Sequence of chain 1.A:
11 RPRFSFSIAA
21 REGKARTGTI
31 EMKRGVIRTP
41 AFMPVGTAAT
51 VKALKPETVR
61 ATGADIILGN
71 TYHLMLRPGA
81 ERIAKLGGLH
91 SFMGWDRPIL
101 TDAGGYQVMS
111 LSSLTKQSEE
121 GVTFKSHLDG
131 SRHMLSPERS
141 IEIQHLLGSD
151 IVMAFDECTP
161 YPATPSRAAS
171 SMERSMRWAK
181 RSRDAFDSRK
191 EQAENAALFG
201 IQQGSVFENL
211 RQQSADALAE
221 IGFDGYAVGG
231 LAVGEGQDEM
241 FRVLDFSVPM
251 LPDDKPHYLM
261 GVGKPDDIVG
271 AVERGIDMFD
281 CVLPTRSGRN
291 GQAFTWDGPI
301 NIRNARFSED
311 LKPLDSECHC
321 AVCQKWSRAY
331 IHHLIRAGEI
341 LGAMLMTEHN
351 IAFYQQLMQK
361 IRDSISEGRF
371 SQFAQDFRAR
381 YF

Binding-site contacts:
Ligand atom N3 contacts residue TYR106 of chain 1.A at 3.5 Å.
Ligand atom N2 contacts residue ILE201 of chain 1.A at 3.7 Å.
Ligand atom C5 contacts residue MET260 of chain 1.A at 4.0 Å (hydrophobic).
Ligand atom C6 contacts residue CYS158 of chain 1.A at 4.0 Å (hydrophobic).
Ligand atom C4 contacts residue TYR106 of chain 1.A at 3.6 Å (hydrophobic).
Ligand atom C6 contacts residue TYR106 of chain 1.A at 4.2 Å (hydrophobic).
Ligand atom C2 contacts residue MET260 of chain 1.A at 3.9 Å (hydrophobic).
Ligand atom O6 contacts residue GLN203 of chain 1.A at 3.7 Å.
Ligand atom C2 contacts residue ASP156 of chain 1.A at 3.6 Å.
Ligand atom C5 contacts residue TYR106 of chain 1.A at 3.7 Å (hydrophobic).
Ligand atom N9 contacts residue MET260 of chain 1.A at 4.1 Å.
Ligand atom C8 contacts residue MET260 of chain 1.A at 4.0 Å (hydrophobic).
Ligand atom C10 contacts residue LEU231 of chain 1.A at 3.2 Å (hydrophobic).
Ligand atom O6 contacts residue GLY230 of chain 1.A at 2.8 Å (h-bond).
Ligand atom C6 contacts residue GLY230 of chain 1.A at 4.0 Å.
Ligand atom N11 contacts residue MET260 of chain 1.A at 3.2 Å (h-bond).
Ligand atom N2 contacts residue ASP156 of chain 1.A at 2.6 Å (salt-bridge).
Ligand atom C7 contacts residue TYR106 of chain 1.A at 3.8 Å (hydrophobic).
Ligand atom C4 contacts residue MET260 of chain 1.A at 4.0 Å (hydrophobic).
Ligand atom N11 contacts residue GLY261 of chain 1.A at 3.9 Å.
Ligand atom C8 contacts residue TYR106 of chain 1.A at 3.9 Å (hydrophobic).
Ligand atom C10 contacts residue TYR106 of chain 1.A at 4.2 Å (hydrophobic).
Ligand atom N9 contacts residue TYR106 of chain 1.A at 3.7 Å.
Ligand atom C10 contacts residue MET260 of chain 1.A at 3.6 Å (hydrophobic).
Ligand atom C2 contacts residue ILE201 of chain 1.A at 4.3 Å (hydrophobic).
Ligand atom C6 contacts residue MET260 of chain 1.A at 4.1 Å (hydrophobic).
Ligand atom N3 contacts residue MET260 of chain 1.A at 3.6 Å.
Ligand atom N11 contacts residue ALA232 of chain 1.A at 3.9 Å.
Ligand atom O6 contacts residue GLY229 of chain 1.A at 3.4 Å.
Ligand atom O6 contacts residue CYS158 of chain 1.A at 3.4 Å (h-bond).
Ligand atom N1 contacts residue GLN203 of chain 1.A at 4.1 Å.
Ligand atom N2 contacts residue MET260 of chain 1.A at 4.2 Å.
Ligand atom C2 contacts residue TYR106 of chain 1.A at 4.0 Å (hydrophobic).
Ligand atom N1 contacts residue ASP156 of chain 1.A at 3.3 Å (salt-bridge).
Ligand atom N11 contacts residue LEU231 of chain 1.A at 2.8 Å (h-bond).
Ligand atom C6 contacts residue GLY229 of chain 1.A at 4.2 Å.
Ligand atom C7 contacts residue MET260 of chain 1.A at 3.9 Å (hydrophobic).
Ligand atom N11 contacts residue TYR106 of chain 1.A at 4.1 Å.
Ligand atom N1 contacts residue MET260 of chain 1.A at 4.0 Å.
Ligand atom C8 contacts residue GLY261 of chain 1.A at 4.1 Å.

This protein binds this small molecule.
Small molecule (SMILES): NCc1c[nH]c2nc(N)[nH]c(=O)c12